The small molecule below binds the protein below.
Small molecule (SMILES): Cn1c(Cc2nc(N3CCOCC3)cc(=O)[nH]2)nc2ccccc21

Sequence of chain 1.A:
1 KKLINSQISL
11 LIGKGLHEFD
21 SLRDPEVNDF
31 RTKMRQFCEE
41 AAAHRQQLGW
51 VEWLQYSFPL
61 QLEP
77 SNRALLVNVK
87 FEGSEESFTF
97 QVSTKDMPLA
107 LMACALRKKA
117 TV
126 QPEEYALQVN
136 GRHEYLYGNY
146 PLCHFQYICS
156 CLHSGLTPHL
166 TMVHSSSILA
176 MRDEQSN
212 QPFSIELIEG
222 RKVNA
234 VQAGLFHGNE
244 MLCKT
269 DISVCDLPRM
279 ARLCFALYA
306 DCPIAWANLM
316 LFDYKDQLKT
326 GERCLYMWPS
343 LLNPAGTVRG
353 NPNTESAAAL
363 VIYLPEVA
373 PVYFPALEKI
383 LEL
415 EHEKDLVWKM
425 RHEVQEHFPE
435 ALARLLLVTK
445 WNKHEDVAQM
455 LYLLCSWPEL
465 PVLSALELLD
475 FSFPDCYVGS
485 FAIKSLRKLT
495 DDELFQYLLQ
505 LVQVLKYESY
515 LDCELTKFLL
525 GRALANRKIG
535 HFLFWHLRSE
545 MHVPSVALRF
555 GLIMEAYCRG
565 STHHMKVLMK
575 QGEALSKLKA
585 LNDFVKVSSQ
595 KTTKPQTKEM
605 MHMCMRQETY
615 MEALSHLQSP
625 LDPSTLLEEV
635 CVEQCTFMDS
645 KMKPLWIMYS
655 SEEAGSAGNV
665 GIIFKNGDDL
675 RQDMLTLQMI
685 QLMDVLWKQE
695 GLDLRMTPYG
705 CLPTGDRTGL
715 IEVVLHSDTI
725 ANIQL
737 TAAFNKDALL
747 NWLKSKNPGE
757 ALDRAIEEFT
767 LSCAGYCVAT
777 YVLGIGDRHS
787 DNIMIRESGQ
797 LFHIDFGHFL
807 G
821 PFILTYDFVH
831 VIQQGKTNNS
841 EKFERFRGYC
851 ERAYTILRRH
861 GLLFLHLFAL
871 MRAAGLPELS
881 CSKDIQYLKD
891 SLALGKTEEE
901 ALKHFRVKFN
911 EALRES

Binding-site contacts:
Ligand atom C23 contacts residue MET642 of chain 1.A at 4.0 Å (hydrophobic).
Ligand atom O13 contacts residue ASP801 of chain 1.A at 3.6 Å (salt-bridge).
Ligand atom C4 contacts residue VAL718 of chain 1.A at 3.5 Å (hydrophobic).
Ligand atom N2 contacts residue ILE667 of chain 1.A at 3.6 Å.
Ligand atom C22 contacts residue PRO648 of chain 1.A at 3.2 Å (hydrophobic).
Ligand atom N16 contacts residue MET642 of chain 1.A at 3.8 Å.
Ligand atom C7 contacts residue MET790 of chain 1.A at 3.5 Å (hydrophobic).
Ligand atom C22 contacts residue LEU649 of chain 1.A at 3.7 Å (hydrophobic).
Ligand atom C3 contacts residue ILE800 of chain 1.A at 3.8 Å (hydrophobic).
Ligand atom N17 contacts residue ILE667 of chain 1.A at 4.0 Å.
Ligand atom C22 contacts residue MET642 of chain 1.A at 3.6 Å (hydrophobic).
Ligand atom C20 contacts residue TRP650 of chain 1.A at 3.6 Å (hydrophobic).
Ligand atom C1 contacts residue ILE667 of chain 1.A at 3.6 Å (hydrophobic).
Ligand atom N10 contacts residue ASP801 of chain 1.A at 3.9 Å.
Ligand atom O5 contacts residue VAL718 of chain 1.A at 2.9 Å (h-bond).
Ligand atom C21 contacts residue PHE641 of chain 1.A at 3.6 Å (hydrophobic).
Ligand atom C20 contacts residue MET642 of chain 1.A at 3.6 Å (hydrophobic).
Ligand atom C3 contacts residue TYR703 of chain 1.A at 3.8 Å (hydrophobic).
Ligand atom C6 contacts residue VAL717 of chain 1.A at 4.0 Å (hydrophobic).
Ligand atom C22 contacts residue TRP650 of chain 1.A at 3.6 Å (hydrophobic).
Ligand atom N8 contacts residue ILE667 of chain 1.A at 3.7 Å.
Ligand atom C4 contacts residue GLU716 of chain 1.A at 3.1 Å.
Ligand atom C7 contacts residue ILE667 of chain 1.A at 4.0 Å (hydrophobic).
Ligand atom C18 contacts residue PRO648 of chain 1.A at 4.0 Å (hydrophobic).
Ligand atom C14 contacts residue MET642 of chain 1.A at 3.7 Å (hydrophobic).
Ligand atom C4 contacts residue VAL717 of chain 1.A at 4.0 Å (hydrophobic).
Ligand atom O13 contacts residue LYS669 of chain 1.A at 3.6 Å.
Ligand atom C23 contacts residue PRO648 of chain 1.A at 3.6 Å (hydrophobic).
Ligand atom C6 contacts residue VAL718 of chain 1.A at 3.6 Å (hydrophobic).
Ligand atom O5 contacts residue GLU716 of chain 1.A at 4.0 Å.
Ligand atom C19 contacts residue TRP650 of chain 1.A at 3.8 Å (hydrophobic).
Ligand atom C21 contacts residue MET642 of chain 1.A at 3.3 Å (hydrophobic).
Ligand atom O5 contacts residue VAL717 of chain 1.A at 3.9 Å.
Ligand atom N17 contacts residue MET642 of chain 1.A at 4.1 Å.
Ligand atom C23 contacts residue ILE667 of chain 1.A at 3.7 Å (hydrophobic).
Ligand atom C19 contacts residue MET642 of chain 1.A at 3.6 Å (hydrophobic).
Ligand atom O13 contacts residue ILE715 of chain 1.A at 4.0 Å.
Ligand atom C12 contacts residue ILE715 of chain 1.A at 3.8 Å (hydrophobic).
Ligand atom C18 contacts residue MET642 of chain 1.A at 3.9 Å (hydrophobic).
Ligand atom C21 contacts residue TRP650 of chain 1.A at 3.6 Å (hydrophobic).